A small-molecule ligand and the protein it binds are described below.
Small molecule (SMILES): Nc1ccn([C@@H]2O[C@H](CO[P](=O)(O)O[C@H]3[C@@H](O)[C@H](n4ccc(N)nc4=O)O[C@@H]3CO[P](=O)(O)O[C@H]3[C@@H](O)[C@H](n4cnc5c(N)ncnc54)O[C@@H]3CO[P](=O)(O)O[C@H]3[C@@H](O)[C@H](n4ccc(N)nc4=O)O[C@@H]3CO[P](=O)(O)O[C@H]3[C@@H](O)[C@H](n4ccc(=O)[nH]c4=O)O[C@@H]3CO[P](=O)(O)O[C@H]3[C@@H](O)[C@H](n4cnc5c(N)ncnc54)O[C@@H]3CO[P](=O)(O)O[C@H]3[C@@H](O)[C@H](n4cnc5c(=O)nc(N)[nH]c54)O[C@@H]3CO[P](=O)(O)O[C@H]3[C@@H](O)[C@H](n4cnc5c(=O)nc(N)[nH]c54)O[C@@H]3CO)[C@@H](O)[C@H]2O)c(=O)n1

Sequence of chain 35.D:
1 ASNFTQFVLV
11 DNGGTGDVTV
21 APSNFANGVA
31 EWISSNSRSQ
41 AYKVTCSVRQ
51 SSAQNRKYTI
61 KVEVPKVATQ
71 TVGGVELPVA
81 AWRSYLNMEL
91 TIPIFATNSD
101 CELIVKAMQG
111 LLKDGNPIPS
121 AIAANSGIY

Sequence of chain 31.C:
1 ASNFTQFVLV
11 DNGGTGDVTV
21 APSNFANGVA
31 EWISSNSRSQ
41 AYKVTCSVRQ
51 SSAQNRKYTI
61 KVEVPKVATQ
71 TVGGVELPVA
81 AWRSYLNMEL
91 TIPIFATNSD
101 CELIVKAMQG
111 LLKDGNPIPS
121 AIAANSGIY

Binding-site contacts:
Ligand atom P contacts residue SER51 of chain 35.D at 3.4 Å.
Ligand atom OP2 contacts residue LYS57 of chain 35.D at 2.7 Å (salt-bridge).
Ligand atom C4 contacts residue TYR85 of chain 31.C at 3.5 Å (hydrophobic).
Ligand atom N1 contacts residue THR59 of chain 31.C at 3.6 Å.
Ligand atom N6 contacts residue THR45 of chain 31.C at 2.9 Å (h-bond).
Ligand atom N6 contacts residue THR59 of chain 31.C at 2.9 Å (h-bond).
Ligand atom C5 contacts residue THR45 of chain 31.C at 3.3 Å.
Ligand atom O3' contacts residue SER51 of chain 35.D at 3.5 Å (h-bond).
Ligand atom OP1 contacts residue ASN55 of chain 35.D at 3.3 Å (h-bond).
Ligand atom C2' contacts residue GLU63 of chain 31.C at 3.5 Å.
Ligand atom C5 contacts residue TYR85 of chain 31.C at 3.5 Å (hydrophobic).
Ligand atom OP2 contacts residue ARG49 of chain 35.D at 2.4 Å (salt-bridge).
Ligand atom OP1 contacts residue ARG49 of chain 35.D at 2.5 Å (salt-bridge).
Ligand atom N7 contacts residue THR45 of chain 31.C at 2.6 Å (h-bond).
Ligand atom N1 contacts residue TYR85 of chain 31.C at 3.6 Å.
Ligand atom OP2 contacts residue ASN55 of chain 35.D at 3.2 Å (h-bond).
Ligand atom O2' contacts residue GLU63 of chain 31.C at 3.0 Å (salt-bridge).
Ligand atom OP2 contacts residue TYR85 of chain 31.C at 2.5 Å (h-bond).
Ligand atom P contacts residue TYR85 of chain 31.C at 3.5 Å.
Ligand atom O2' contacts residue TYR85 of chain 31.C at 3.5 Å.
Ligand atom C5' contacts residue TYR85 of chain 31.C at 3.1 Å (hydrophobic).
Ligand atom C2 contacts residue SER47 of chain 31.C at 3.0 Å.
Ligand atom N1 contacts residue SER47 of chain 31.C at 2.7 Å (h-bond).
Ligand atom P contacts residue ARG49 of chain 35.D at 2.9 Å.
Ligand atom N6 contacts residue CYS46 of chain 31.C at 3.4 Å (h-bond).
Ligand atom OP2 contacts residue LYS57 of chain 35.D at 3.4 Å.
Ligand atom C6 contacts residue TYR85 of chain 31.C at 3.5 Å (hydrophobic).
Ligand atom O3' contacts residue TYR85 of chain 31.C at 3.6 Å.
Ligand atom C6 contacts residue THR45 of chain 31.C at 3.5 Å.
Ligand atom C5' contacts residue SER51 of chain 35.D at 3.5 Å.
Ligand atom OP1 contacts residue SER51 of chain 35.D at 3.3 Å.
Ligand atom C3' contacts residue TYR85 of chain 31.C at 3.3 Å (hydrophobic).
Ligand atom C4' contacts residue TYR85 of chain 31.C at 3.3 Å (hydrophobic).
Ligand atom OP1 contacts residue SER52 of chain 35.D at 3.0 Å.
Ligand atom OP2 contacts residue SER51 of chain 35.D at 3.2 Å (h-bond).
Ligand atom O4' contacts residue LYS61 of chain 31.C at 3.1 Å (salt-bridge).
Ligand atom O2 contacts residue ASN87 of chain 31.C at 3.2 Å (h-bond).
Ligand atom OP1 contacts residue SER51 of chain 35.D at 2.7 Å (h-bond).
Ligand atom OP2 contacts residue LYS43 of chain 31.C at 3.2 Å (salt-bridge).
Ligand atom C2' contacts residue TYR85 of chain 31.C at 3.4 Å (hydrophobic).